This small molecule binds to this protein.
Small molecule (SMILES): CC(=O)N1CCN(c2ccccc2)CC1

Sequence of chain 1.A:
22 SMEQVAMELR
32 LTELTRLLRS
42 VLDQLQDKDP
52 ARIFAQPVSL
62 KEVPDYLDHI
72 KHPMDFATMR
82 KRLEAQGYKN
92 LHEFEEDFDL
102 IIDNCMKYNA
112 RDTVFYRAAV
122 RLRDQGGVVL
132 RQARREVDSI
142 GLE

Binding-site contacts:
Ligand atom C9 contacts residue VAL64 of chain 1.A at 4.1 Å (hydrophobic).
Ligand atom O1 contacts residue VAL59 of chain 1.A at 4.1 Å.
Ligand atom C2 contacts residue VAL59 of chain 1.A at 3.8 Å (hydrophobic).
Ligand atom O1 contacts residue CYS106 of chain 1.A at 4.1 Å.
Ligand atom C8 contacts residue EDO1 of chain 1.C at 3.3 Å.
Ligand atom C5 contacts residue VAL59 of chain 1.A at 4.2 Å (hydrophobic).
Ligand atom N1 contacts residue VAL59 of chain 1.A at 4.2 Å.
Ligand atom C7 contacts residue VAL64 of chain 1.A at 4.0 Å (hydrophobic).
Ligand atom C6 contacts residue EDO1 of chain 1.C at 3.3 Å.
Ligand atom O1 contacts residue ASN110 of chain 1.A at 3.0 Å (h-bond).
Ligand atom C3 contacts residue EDO1 of chain 1.C at 1.2 Å.
Ligand atom C3 contacts residue ASN110 of chain 1.A at 3.8 Å.
Ligand atom C5 contacts residue EDO1 of chain 1.C at 3.2 Å.
Ligand atom C6 contacts residue PHE116 of chain 1.A at 3.9 Å (hydrophobic).
Ligand atom O1 contacts residue EDO1 of chain 1.D at 2.1 Å.
Ligand atom C1 contacts residue ILE54 of chain 1.A at 3.8 Å (hydrophobic).
Ligand atom C10 contacts residue GLU63 of chain 1.A at 3.6 Å.
Ligand atom C1 contacts residue EDO1 of chain 1.D at 0.3 Å.
Ligand atom C4 contacts residue EDO1 of chain 1.D at 3.3 Å.
Ligand atom C2 contacts residue EDO1 of chain 1.D at 1.3 Å.
Ligand atom N1 contacts residue EDO1 of chain 1.D at 1.0 Å (h-bond).
Ligand atom N2 contacts residue EDO1 of chain 1.D at 3.3 Å (h-bond).
Ligand atom C3 contacts residue EDO1 of chain 1.D at 2.3 Å.
Ligand atom C2 contacts residue EDO1 of chain 1.C at 2.1 Å.
Ligand atom N2 contacts residue EDO1 of chain 1.C at 2.2 Å.
Ligand atom N1 contacts residue EDO1 of chain 1.C at 2.2 Å (h-bond).
Ligand atom O1 contacts residue EDO1 of chain 1.C at 1.5 Å (h-bond).
Ligand atom C4 contacts residue VAL64 of chain 1.A at 4.0 Å (hydrophobic).
Ligand atom C8 contacts residue VAL64 of chain 1.A at 3.6 Å (hydrophobic).
Ligand atom C5 contacts residue EDO1 of chain 1.D at 2.7 Å.
Ligand atom N1 contacts residue PHE116 of chain 1.A at 3.9 Å.
Ligand atom C1 contacts residue EDO1 of chain 1.C at 3.5 Å.
Ligand atom C3 contacts residue PHE116 of chain 1.A at 3.9 Å (hydrophobic).
Ligand atom C11 contacts residue GLU63 of chain 1.A at 3.0 Å.
Ligand atom C6 contacts residue EDO1 of chain 1.D at 1.2 Å.
Ligand atom C7 contacts residue EDO1 of chain 1.C at 3.1 Å.
Ligand atom C12 contacts residue GLU63 of chain 1.A at 3.6 Å.
Ligand atom C1 contacts residue VAL59 of chain 1.A at 3.6 Å (hydrophobic).
Ligand atom C4 contacts residue EDO1 of chain 1.C at 0.8 Å.
Ligand atom C2 contacts residue ASN110 of chain 1.A at 3.9 Å.